The protein below binds the small molecule below.
Small molecule (SMILES): Cn1nc(C(N)=O)c2ccccc21

Sequence of chain 2.B:
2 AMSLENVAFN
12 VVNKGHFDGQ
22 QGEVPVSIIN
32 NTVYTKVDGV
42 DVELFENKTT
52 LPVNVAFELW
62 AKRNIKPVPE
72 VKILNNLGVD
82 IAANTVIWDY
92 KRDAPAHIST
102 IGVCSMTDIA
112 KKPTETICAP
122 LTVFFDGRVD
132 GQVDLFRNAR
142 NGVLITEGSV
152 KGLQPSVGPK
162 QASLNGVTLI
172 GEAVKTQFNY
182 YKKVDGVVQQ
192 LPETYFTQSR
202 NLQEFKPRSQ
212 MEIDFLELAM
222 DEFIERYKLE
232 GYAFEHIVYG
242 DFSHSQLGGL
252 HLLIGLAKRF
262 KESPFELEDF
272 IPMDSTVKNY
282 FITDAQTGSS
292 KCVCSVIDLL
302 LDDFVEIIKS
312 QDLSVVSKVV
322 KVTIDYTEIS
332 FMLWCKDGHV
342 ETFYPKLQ

Binding-site contacts:
Ligand atom C8 contacts residue VAL189 of chain 2.B at 4.4 Å (hydrophobic).
Ligand atom C2 contacts residue VAL151 of chain 2.B at 4.3 Å (hydrophobic).
Ligand atom C2 contacts residue VAL134 of chain 2.B at 4.2 Å (hydrophobic).
Ligand atom N contacts residue ARG138 of chain 2.B at 3.8 Å.
Ligand atom O contacts residue ARG138 of chain 2.B at 3.2 Å.
Ligand atom N1 contacts residue ARG138 of chain 2.B at 3.5 Å (salt-bridge).
Ligand atom C3 contacts residue ARG138 of chain 2.B at 3.9 Å.
Ligand atom N2 contacts residue ARG138 of chain 2.B at 3.4 Å (salt-bridge).
Ligand atom N2 contacts residue LEU154 of chain 2.B at 4.1 Å.
Ligand atom C4 contacts residue LYS184 of chain 2.B at 3.7 Å.
Ligand atom N contacts residue LEU154 of chain 2.B at 3.6 Å.
Ligand atom C8 contacts residue ARG138 of chain 2.B at 4.1 Å.
Ligand atom C2 contacts residue ARG138 of chain 2.B at 3.8 Å.
Ligand atom C contacts residue LYS152 of chain 2.B at 4.2 Å.
Ligand atom C6 contacts residue VAL189 of chain 2.B at 3.6 Å (hydrophobic).
Ligand atom C1 contacts residue ARG138 of chain 2.B at 3.8 Å.
Ligand atom O contacts residue LEU154 of chain 2.B at 4.1 Å.
Ligand atom C1 contacts residue LEU154 of chain 2.B at 3.6 Å (hydrophobic).
Ligand atom C6 contacts residue LYS184 of chain 2.B at 4.2 Å.
Ligand atom C7 contacts residue LEU154 of chain 2.B at 4.4 Å (hydrophobic).
Ligand atom O contacts residue PHE137 of chain 2.B at 3.5 Å.
Ligand atom C5 contacts residue VAL189 of chain 2.B at 3.8 Å (hydrophobic).
Ligand atom C5 contacts residue LYS184 of chain 2.B at 3.1 Å.
Ligand atom C7 contacts residue VAL189 of chain 2.B at 3.9 Å (hydrophobic).
Ligand atom C3 contacts residue LEU154 of chain 2.B at 4.1 Å (hydrophobic).
Ligand atom C2 contacts residue LEU154 of chain 2.B at 3.7 Å (hydrophobic).
Ligand atom C4 contacts residue ARG138 of chain 2.B at 3.5 Å.
Ligand atom N1 contacts residue LYS152 of chain 2.B at 4.0 Å.
Ligand atom O contacts residue VAL134 of chain 2.B at 3.3 Å (h-bond).
Ligand atom C contacts residue LEU154 of chain 2.B at 4.0 Å (hydrophobic).
Ligand atom C5 contacts residue ARG138 of chain 2.B at 3.9 Å.
Ligand atom N2 contacts residue VAL151 of chain 2.B at 3.3 Å.
Ligand atom C8 contacts residue LEU154 of chain 2.B at 3.8 Å (hydrophobic).
Ligand atom C contacts residue GLY153 of chain 2.B at 3.8 Å.
Ligand atom C4 contacts residue VAL189 of chain 2.B at 4.2 Å (hydrophobic).
Ligand atom C contacts residue ARG138 of chain 2.B at 4.3 Å.
Ligand atom N1 contacts residue LEU154 of chain 2.B at 3.5 Å.
Ligand atom N2 contacts residue VAL134 of chain 2.B at 3.5 Å.
Ligand atom C2 contacts residue PHE137 of chain 2.B at 4.4 Å (hydrophobic).